Binding-site contacts:
Ligand atom N2 contacts residue TRP111 of chain 7.E at 3.5 Å.
Ligand atom C3 contacts residue ASN93 of chain 7.E at 3.1 Å.
Ligand atom C6 contacts residue HIS42 of chain 7.E at 4.3 Å.
Ligand atom C2 contacts residue TRP111 of chain 7.E at 4.1 Å (hydrophobic).
Ligand atom O5 contacts residue TRP111 of chain 7.E at 4.3 Å.
Ligand atom O5 contacts residue ASN93 of chain 7.E at 2.3 Å (h-bond).
Ligand atom C5 contacts residue ASN93 of chain 7.E at 4.0 Å.
Ligand atom O7 contacts residue TRP111 of chain 7.E at 3.6 Å.
Ligand atom C8 contacts residue TRP111 of chain 7.E at 3.3 Å (hydrophobic).
Ligand atom O5 contacts residue ASN93 of chain 7.E at 4.1 Å.
Ligand atom C2 contacts residue ASN93 of chain 7.E at 1.8 Å.
Ligand atom O3 contacts residue ASN93 of chain 7.E at 4.0 Å.
Ligand atom C3 contacts residue TRP111 of chain 7.E at 3.7 Å (hydrophobic).
Ligand atom N2 contacts residue ASN93 of chain 7.E at 2.5 Å (h-bond).
Ligand atom C6 contacts residue ASN93 of chain 7.E at 3.1 Å.
Ligand atom C7 contacts residue ASN93 of chain 7.E at 3.5 Å.
Ligand atom C7 contacts residue TRP111 of chain 7.E at 3.8 Å (hydrophobic).
Ligand atom C4 contacts residue ASN93 of chain 7.E at 3.6 Å.
Ligand atom C1 contacts residue TRP111 of chain 7.E at 3.9 Å (hydrophobic).
Ligand atom O4 contacts residue TRP111 of chain 7.E at 3.4 Å.
Ligand atom C1 contacts residue ASN93 of chain 7.E at 1.4 Å.
Ligand atom C4 contacts residue TRP111 of chain 7.E at 4.0 Å (hydrophobic).
Ligand atom C5 contacts residue TRP111 of chain 7.E at 3.7 Å (hydrophobic).
Ligand atom C5 contacts residue ASN93 of chain 7.E at 3.5 Å.
Ligand atom N2 contacts residue GLY92 of chain 7.E at 4.2 Å.
Ligand atom C8 contacts residue GLY92 of chain 7.E at 3.6 Å.
Ligand atom O7 contacts residue ASN93 of chain 7.E at 3.9 Å.
Ligand atom C7 contacts residue GLY92 of chain 7.E at 4.2 Å.
Ligand atom C8 contacts residue GLU91 of chain 7.E at 3.8 Å.
Ligand atom O3 contacts residue TRP111 of chain 7.E at 4.3 Å.

Sequence of chain 7.E:
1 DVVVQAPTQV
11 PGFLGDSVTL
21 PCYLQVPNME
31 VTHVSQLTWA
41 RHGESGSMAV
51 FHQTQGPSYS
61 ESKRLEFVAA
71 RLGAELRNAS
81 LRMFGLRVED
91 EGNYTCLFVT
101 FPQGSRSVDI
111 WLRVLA

A protein and the small-molecule ligand that binds it are described below.
Small molecule (SMILES): CC(=O)N[C@H]1[C@H](O[C@H]2[C@H](O)[C@@H](NC(C)=O)CO[C@@H]2CO[C@@H]2O[C@@H](C)[C@@H](O)[C@@H](O)[C@@H]2O)O[C@H](CO)[C@@H](O[C@@H]2O[C@H](CO)[C@@H](O)[C@H](O[C@H]3O[C@H](CO)[C@@H](O)[C@H](O)[C@@H]3O)[C@@H]2O)[C@@H]1O